Sequence of chain 1.X:
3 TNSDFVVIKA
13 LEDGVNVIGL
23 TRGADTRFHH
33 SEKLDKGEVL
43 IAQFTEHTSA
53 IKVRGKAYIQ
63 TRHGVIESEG

Binding-site contacts:
Ligand atom CH2 contacts residue ILE20 of chain 1.W at 4.0 Å (hydrophobic).
Ligand atom N contacts residue ASP27 of chain 1.X at 3.1 Å (salt-bridge).
Ligand atom OXT contacts residue HIS49 of chain 1.W at 3.8 Å.
Ligand atom C contacts residue SER51 of chain 1.X at 3.6 Å.
Ligand atom CB contacts residue SER51 of chain 1.X at 3.4 Å.
Ligand atom NE1 contacts residue GLN45 of chain 1.W at 2.9 Å (h-bond).
Ligand atom NE1 contacts residue ALA44 of chain 1.W at 3.8 Å.
Ligand atom N contacts residue GLY25 of chain 1.X at 2.7 Å (h-bond).
Ligand atom CZ2 contacts residue THR50 of chain 1.W at 3.9 Å.
Ligand atom O contacts residue THR47 of chain 1.W at 3.4 Å (h-bond).
Ligand atom O contacts residue SER51 of chain 1.X at 3.1 Å (h-bond).
Ligand atom C contacts residue THR50 of chain 1.W at 3.9 Å.
Ligand atom CE3 contacts residue HIS32 of chain 1.W at 3.8 Å.
Ligand atom CB contacts residue THR23 of chain 1.X at 3.7 Å.
Ligand atom N contacts residue THR23 of chain 1.X at 2.8 Å (h-bond).
Ligand atom CD1 contacts residue SER51 of chain 1.X at 3.5 Å.
Ligand atom CZ3 contacts residue GLY21 of chain 1.W at 3.5 Å.
Ligand atom OXT contacts residue THR50 of chain 1.W at 2.8 Å (h-bond).
Ligand atom CH2 contacts residue GLY21 of chain 1.W at 3.5 Å.
Ligand atom CA contacts residue THR28 of chain 1.X at 3.2 Å.
Ligand atom CD1 contacts residue GLN45 of chain 1.W at 3.6 Å.
Ligand atom CE2 contacts residue GLN45 of chain 1.W at 3.9 Å.
Ligand atom N contacts residue ARG24 of chain 1.X at 4.0 Å.
Ligand atom OXT contacts residue GLY25 of chain 1.X at 4.0 Å.
Ligand atom N contacts residue THR28 of chain 1.X at 2.9 Å (h-bond).
Ligand atom CG contacts residue SER51 of chain 1.X at 3.8 Å.
Ligand atom CD2 contacts residue THR50 of chain 1.W at 4.0 Å.
Ligand atom CD1 contacts residue THR47 of chain 1.W at 3.8 Å.
Ligand atom C contacts residue THR47 of chain 1.W at 3.4 Å.
Ligand atom CA contacts residue THR23 of chain 1.X at 3.8 Å.
Ligand atom CZ3 contacts residue HIS32 of chain 1.W at 3.9 Å.
Ligand atom OXT contacts residue THR47 of chain 1.W at 2.5 Å (h-bond).
Ligand atom CA contacts residue SER51 of chain 1.X at 3.9 Å.
Ligand atom CZ2 contacts residue ILE53 of chain 1.W at 3.8 Å (hydrophobic).
Ligand atom C contacts residue GLY25 of chain 1.X at 3.4 Å.
Ligand atom CA contacts residue GLY25 of chain 1.X at 3.4 Å.
Ligand atom O contacts residue GLY25 of chain 1.X at 3.1 Å (h-bond).
Ligand atom O contacts residue ARG24 of chain 1.X at 3.6 Å.
Ligand atom CZ2 contacts residue ALA44 of chain 1.W at 4.0 Å (hydrophobic).
Ligand atom CB contacts residue THR28 of chain 1.X at 3.6 Å.

A protein and the small-molecule ligand that binds it are described below.
Small molecule (SMILES): N[C@@H](Cc1c[nH]c2ccccc12)C(=O)O

Sequence of chain 1.W:
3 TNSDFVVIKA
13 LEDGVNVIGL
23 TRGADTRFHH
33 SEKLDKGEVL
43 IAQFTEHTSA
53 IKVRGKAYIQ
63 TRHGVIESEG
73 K